Sequence of chain 1.B:
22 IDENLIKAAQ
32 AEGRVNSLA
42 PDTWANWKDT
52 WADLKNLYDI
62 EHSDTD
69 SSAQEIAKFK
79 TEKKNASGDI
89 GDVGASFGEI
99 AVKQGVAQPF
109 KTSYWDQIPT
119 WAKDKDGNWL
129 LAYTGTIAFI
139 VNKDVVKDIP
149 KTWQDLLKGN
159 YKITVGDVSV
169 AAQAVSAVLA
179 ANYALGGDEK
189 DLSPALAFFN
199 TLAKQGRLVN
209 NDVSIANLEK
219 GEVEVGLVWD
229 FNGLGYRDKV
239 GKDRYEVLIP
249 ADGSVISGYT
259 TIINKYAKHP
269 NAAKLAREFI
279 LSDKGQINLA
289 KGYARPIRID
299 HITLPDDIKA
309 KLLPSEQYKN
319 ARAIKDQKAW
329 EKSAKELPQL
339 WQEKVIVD

Binding-site contacts:
Ligand atom O31 contacts residue TRP45 of chain 1.B at 3.6 Å.
Ligand atom N contacts residue TRP45 of chain 1.B at 3.4 Å.
Ligand atom P contacts residue ALA170 of chain 1.B at 3.6 Å.
Ligand atom P contacts residue ALA169 of chain 1.B at 4.0 Å.
Ligand atom O11 contacts residue MSE68 of chain 1.B at 4.1 Å.
Ligand atom O13 contacts residue ALA169 of chain 1.B at 3.5 Å.
Ligand atom O14 contacts residue ALA170 of chain 1.B at 3.3 Å (h-bond).
Ligand atom C1 contacts residue ALA169 of chain 1.B at 4.0 Å (hydrophobic).
Ligand atom C12 contacts residue ASP90 of chain 1.B at 3.2 Å.
Ligand atom O14 contacts residue ALA169 of chain 1.B at 4.1 Å.
Ligand atom C12 contacts residue TYR257 of chain 1.B at 4.0 Å (hydrophobic).
Ligand atom O14 contacts residue GLN171 of chain 1.B at 2.8 Å (h-bond).
Ligand atom C11 contacts residue ALA40 of chain 1.B at 3.9 Å (hydrophobic).
Ligand atom O14 contacts residue TYR257 of chain 1.B at 2.6 Å (h-bond).
Ligand atom C11 contacts residue ASP90 of chain 1.B at 3.6 Å.
Ligand atom P contacts residue TYR257 of chain 1.B at 3.7 Å.
Ligand atom O12 contacts residue TRP45 of chain 1.B at 3.6 Å.
Ligand atom C2 contacts residue SER69 of chain 1.B at 3.3 Å.
Ligand atom C2 contacts residue ASP210 of chain 1.B at 3.6 Å.
Ligand atom O11 contacts residue SER69 of chain 1.B at 3.3 Å (h-bond).
Ligand atom O14 contacts residue TRP45 of chain 1.B at 3.8 Å.
Ligand atom O12 contacts residue TYR257 of chain 1.B at 3.4 Å.
Ligand atom O12 contacts residue SER70 of chain 1.B at 4.0 Å.
Ligand atom O13 contacts residue SER70 of chain 1.B at 2.6 Å (h-bond).
Ligand atom C1 contacts residue TRP45 of chain 1.B at 3.8 Å (hydrophobic).
Ligand atom C11 contacts residue GLU73 of chain 1.B at 3.8 Å.
Ligand atom O13 contacts residue SER69 of chain 1.B at 3.8 Å.
Ligand atom O13 contacts residue ALA170 of chain 1.B at 3.0 Å (h-bond).
Ligand atom O21 contacts residue MSE68 of chain 1.B at 3.0 Å (h-bond).
Ligand atom C11 contacts residue TYR257 of chain 1.B at 4.0 Å (hydrophobic).
Ligand atom P contacts residue GLN171 of chain 1.B at 4.1 Å.
Ligand atom O21 contacts residue SER69 of chain 1.B at 3.2 Å (h-bond).
Ligand atom N contacts residue ALA40 of chain 1.B at 3.1 Å (h-bond).
Ligand atom C11 contacts residue MSE68 of chain 1.B at 3.9 Å.
Ligand atom C3 contacts residue ASP210 of chain 1.B at 3.5 Å.
Ligand atom C12 contacts residue ALA40 of chain 1.B at 3.2 Å (hydrophobic).
Ligand atom C1 contacts residue SER69 of chain 1.B at 4.0 Å.
Ligand atom P contacts residue SER70 of chain 1.B at 3.8 Å.
Ligand atom O11 contacts residue ALA169 of chain 1.B at 3.6 Å.
Ligand atom C11 contacts residue SER70 of chain 1.B at 4.0 Å.

This small molecule binds to this protein.
Small molecule (SMILES): NCCO[P](=O)(O)OC[C@H](O)CO